A protein and the small-molecule ligand that binds it are described below.
Small molecule (SMILES): CC1=N[C@@H]2[C@@H](O)[C@H](O)[C@@H](CO)O[C@@H]2S1

Sequence of chain 1.Q:
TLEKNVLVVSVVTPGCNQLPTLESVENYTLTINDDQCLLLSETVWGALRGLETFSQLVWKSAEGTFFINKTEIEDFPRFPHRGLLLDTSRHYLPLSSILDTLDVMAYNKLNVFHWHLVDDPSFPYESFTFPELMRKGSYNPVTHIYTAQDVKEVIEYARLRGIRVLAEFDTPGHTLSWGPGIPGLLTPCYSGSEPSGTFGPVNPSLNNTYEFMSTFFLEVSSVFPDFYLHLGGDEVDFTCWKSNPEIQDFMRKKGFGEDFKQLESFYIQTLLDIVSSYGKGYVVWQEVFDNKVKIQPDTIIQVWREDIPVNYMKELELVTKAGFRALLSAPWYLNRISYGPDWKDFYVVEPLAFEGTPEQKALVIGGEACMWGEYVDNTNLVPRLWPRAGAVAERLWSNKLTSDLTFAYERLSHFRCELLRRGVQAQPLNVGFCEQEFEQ

Binding-site contacts:
Ligand atom C3 contacts residue GLU235 of chain 1.Q at 4.2 Å.
Ligand atom C7 contacts residue TRP372 of chain 1.Q at 3.4 Å (hydrophobic).
Ligand atom S1 contacts residue TRP304 of chain 1.Q at 3.5 Å.
Ligand atom O4 contacts residue TRP372 of chain 1.Q at 3.2 Å.
Ligand atom C3 contacts residue HIS174 of chain 1.Q at 4.2 Å.
Ligand atom C1 contacts residue TYR333 of chain 1.Q at 4.2 Å (hydrophobic).
Ligand atom O5 contacts residue TRP304 of chain 1.Q at 3.6 Å.
Ligand atom O3 contacts residue TRP372 of chain 1.Q at 3.7 Å.
Ligand atom O3 contacts residue GLU235 of chain 1.Q at 4.2 Å.
Ligand atom O6 contacts residue TYR333 of chain 1.Q at 3.2 Å.
Ligand atom C3 contacts residue ARG90 of chain 1.Q at 4.0 Å.
Ligand atom N2 contacts residue TRP372 of chain 1.Q at 3.6 Å.
Ligand atom O3 contacts residue ASP119 of chain 1.Q at 4.0 Å.
Ligand atom C3 contacts residue TRP372 of chain 1.Q at 3.6 Å (hydrophobic).
Ligand atom C2 contacts residue TRP372 of chain 1.Q at 4.2 Å (hydrophobic).
Ligand atom C5 contacts residue TRP372 of chain 1.Q at 3.8 Å (hydrophobic).
Ligand atom O5 contacts residue GLU235 of chain 1.Q at 4.2 Å.
Ligand atom N2 contacts residue GLU235 of chain 1.Q at 4.2 Å.
Ligand atom C2 contacts residue HIS174 of chain 1.Q at 4.1 Å.
Ligand atom C2 contacts residue ASP234 of chain 1.Q at 3.1 Å.
Ligand atom C4 contacts residue TRP372 of chain 1.Q at 3.9 Å (hydrophobic).
Ligand atom O3 contacts residue ARG90 of chain 1.Q at 2.8 Å (salt-bridge).
Ligand atom S1 contacts residue TYR333 of chain 1.Q at 2.8 Å (h-bond).
Ligand atom N2 contacts residue HIS174 of chain 1.Q at 4.2 Å.
Ligand atom C1 contacts residue ASP234 of chain 1.Q at 3.7 Å.
Ligand atom C6 contacts residue TRP372 of chain 1.Q at 4.0 Å (hydrophobic).
Ligand atom C1 contacts residue TRP304 of chain 1.Q at 3.6 Å (hydrophobic).
Ligand atom N2 contacts residue ASP234 of chain 1.Q at 2.6 Å (salt-bridge).
Ligand atom O4 contacts residue GLU374 of chain 1.Q at 3.3 Å (salt-bridge).
Ligand atom O4 contacts residue ARG90 of chain 1.Q at 3.1 Å (salt-bridge).
Ligand atom C8 contacts residue TRP285 of chain 1.Q at 2.6 Å (hydrophobic).
Ligand atom C1 contacts residue GLU235 of chain 1.Q at 3.8 Å.
Ligand atom C7 contacts residue TRP285 of chain 1.Q at 4.1 Å (hydrophobic).
Ligand atom C2 contacts residue GLU235 of chain 1.Q at 3.3 Å.
Ligand atom O3 contacts residue HIS174 of chain 1.Q at 3.1 Å.
Ligand atom C7 contacts residue ASP234 of chain 1.Q at 3.3 Å.
Ligand atom C4 contacts residue ARG90 of chain 1.Q at 4.0 Å.
Ligand atom C8 contacts residue TRP372 of chain 1.Q at 3.7 Å (hydrophobic).
Ligand atom C8 contacts residue ASP234 of chain 1.Q at 3.8 Å.
Ligand atom S1 contacts residue TRP372 of chain 1.Q at 3.4 Å.